Binding-site contacts:
Ligand atom N2 contacts residue MET90 of chain 1.B at 3.3 Å.
Ligand atom N2 contacts residue GLY150 of chain 1.B at 3.8 Å.
Ligand atom N1 contacts residue GLY150 of chain 1.B at 4.1 Å.
Ligand atom N2 contacts residue PZO1 of chain 1.Y at 4.2 Å.
Ligand atom C4 contacts residue TYR96 of chain 1.B at 4.3 Å (hydrophobic).
Ligand atom N2 contacts residue VAL146 of chain 1.B at 4.0 Å.
Ligand atom C3 contacts residue GLY150 of chain 1.B at 4.4 Å.
Ligand atom C5 contacts residue PZO1 of chain 1.Y at 3.5 Å.
Ligand atom C5 contacts residue TYR96 of chain 1.B at 3.3 Å (hydrophobic).
Ligand atom C3 contacts residue LYS147 of chain 1.B at 3.9 Å.
Ligand atom N1 contacts residue TYR96 of chain 1.B at 4.0 Å.
Ligand atom N1 contacts residue LYS147 of chain 1.B at 3.8 Å.
Ligand atom N1 contacts residue PZO1 of chain 1.Y at 3.2 Å (h-bond).
Ligand atom C3 contacts residue MET90 of chain 1.B at 3.6 Å (hydrophobic).
Ligand atom N1 contacts residue MET90 of chain 1.B at 3.4 Å.
Ligand atom N2 contacts residue LYS148 of chain 1.B at 3.8 Å.
Ligand atom N1 contacts residue VAL146 of chain 1.B at 3.7 Å.
Ligand atom N2 contacts residue LYS147 of chain 1.B at 2.9 Å (salt-bridge).
Ligand atom C4 contacts residue MET90 of chain 1.B at 3.8 Å (hydrophobic).
Ligand atom C3 contacts residue LYS148 of chain 1.B at 3.5 Å.
Ligand atom C5 contacts residue MET90 of chain 1.B at 3.7 Å (hydrophobic).

Sequence of chain 1.B:
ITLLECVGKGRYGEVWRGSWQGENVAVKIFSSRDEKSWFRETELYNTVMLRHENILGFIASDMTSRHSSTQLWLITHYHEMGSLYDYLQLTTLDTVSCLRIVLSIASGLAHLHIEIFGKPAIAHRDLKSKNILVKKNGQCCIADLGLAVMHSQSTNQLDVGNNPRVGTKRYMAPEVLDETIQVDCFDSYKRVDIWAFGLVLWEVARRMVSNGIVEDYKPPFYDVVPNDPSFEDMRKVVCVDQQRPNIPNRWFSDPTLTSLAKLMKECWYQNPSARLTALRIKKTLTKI

The small molecule below binds the protein below.
Small molecule (SMILES): c1cn[nH]c1